Binding-site contacts:
Ligand atom N10 contacts residue CYS124 of chain 1.A at 3.8 Å.
Ligand atom C31 contacts residue LEU46 of chain 1.A at 4.0 Å (hydrophobic).
Ligand atom C36 contacts residue LEU46 of chain 1.A at 4.0 Å (hydrophobic).
Ligand atom C2 contacts residue PHE209 of chain 1.A at 3.7 Å (hydrophobic).
Ligand atom N4 contacts residue LEU197 of chain 1.A at 3.3 Å.
Ligand atom C14 contacts residue GLY127 of chain 1.A at 3.8 Å.
Ligand atom C5 contacts residue LEU197 of chain 1.A at 3.4 Å (hydrophobic).
Ligand atom C6 contacts residue GLU122 of chain 1.A at 3.9 Å.
Ligand atom C12 contacts residue LEU46 of chain 1.A at 4.0 Å (hydrophobic).
Ligand atom C35 contacts residue LEU46 of chain 1.A at 3.9 Å (hydrophobic).
Ligand atom C11 contacts residue GLY127 of chain 1.A at 3.8 Å.
Ligand atom C13 contacts residue TYR123 of chain 1.A at 3.9 Å (hydrophobic).
Ligand atom O7 contacts residue TYR123 of chain 1.A at 3.5 Å.
Ligand atom C31 contacts residue GLY127 of chain 1.A at 3.8 Å.
Ligand atom O7 contacts residue CYS124 of chain 1.A at 2.8 Å (h-bond).
Ligand atom C11 contacts residue CYS124 of chain 1.A at 3.9 Å (hydrophobic).
Ligand atom C6 contacts residue ALA72 of chain 1.A at 3.4 Å (hydrophobic).
Ligand atom C39 contacts residue ASP128 of chain 1.A at 3.3 Å.
Ligand atom C37 contacts residue LEU46 of chain 1.A at 3.7 Å (hydrophobic).
Ligand atom O7 contacts residue GLU122 of chain 1.A at 4.0 Å.
Ligand atom C13 contacts residue GLY127 of chain 1.A at 3.6 Å.
Ligand atom C30 contacts residue LEU46 of chain 1.A at 3.6 Å (hydrophobic).
Ligand atom N8 contacts residue CYS124 of chain 1.A at 4.0 Å.
Ligand atom C13 contacts residue CYS125 of chain 1.A at 3.6 Å (hydrophobic).
Ligand atom C3 contacts residue LEU197 of chain 1.A at 3.9 Å (hydrophobic).
Ligand atom C9 contacts residue LEU197 of chain 1.A at 4.0 Å (hydrophobic).
Ligand atom C6 contacts residue LEU197 of chain 1.A at 3.5 Å (hydrophobic).
Ligand atom C12 contacts residue TYR123 of chain 1.A at 3.9 Å (hydrophobic).
Ligand atom N8 contacts residue LEU197 of chain 1.A at 3.6 Å.
Ligand atom N10 contacts residue LEU46 of chain 1.A at 3.6 Å.
Ligand atom C9 contacts residue LEU46 of chain 1.A at 3.9 Å (hydrophobic).
Ligand atom N8 contacts residue GLU122 of chain 1.A at 2.8 Å (salt-bridge).
Ligand atom C12 contacts residue GLY127 of chain 1.A at 3.7 Å.
Ligand atom C6 contacts residue CYS124 of chain 1.A at 3.8 Å (hydrophobic).
Ligand atom C12 contacts residue CYS124 of chain 1.A at 3.3 Å (hydrophobic).
Ligand atom O7 contacts residue ALA72 of chain 1.A at 3.8 Å.
Ligand atom N8 contacts residue VAL105 of chain 1.A at 4.0 Å.
Ligand atom C28 contacts residue GLY127 of chain 1.A at 3.9 Å.
Ligand atom C11 contacts residue LEU46 of chain 1.A at 3.8 Å (hydrophobic).
Ligand atom N8 contacts residue ALA72 of chain 1.A at 3.2 Å.

This protein binds this small molecule.
Small molecule (SMILES): CCc1nc(C(N)=O)c(Nc2ccc(N3CCC(N4CCN(C)CC4)CC3)c(OC)c2)nc1NC1CCOCC1

Sequence of chain 1.A:
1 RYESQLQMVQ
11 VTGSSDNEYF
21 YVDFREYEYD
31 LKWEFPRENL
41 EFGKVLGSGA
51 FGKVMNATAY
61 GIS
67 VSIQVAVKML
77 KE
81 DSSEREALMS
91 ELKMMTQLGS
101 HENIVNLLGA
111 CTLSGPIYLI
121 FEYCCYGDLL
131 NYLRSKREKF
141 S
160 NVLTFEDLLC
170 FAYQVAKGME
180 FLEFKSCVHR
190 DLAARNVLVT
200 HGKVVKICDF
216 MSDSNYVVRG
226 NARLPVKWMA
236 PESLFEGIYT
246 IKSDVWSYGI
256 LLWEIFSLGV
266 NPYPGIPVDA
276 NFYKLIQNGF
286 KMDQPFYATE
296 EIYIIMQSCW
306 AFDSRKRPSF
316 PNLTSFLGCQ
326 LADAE